Sequence of chain 1.D:
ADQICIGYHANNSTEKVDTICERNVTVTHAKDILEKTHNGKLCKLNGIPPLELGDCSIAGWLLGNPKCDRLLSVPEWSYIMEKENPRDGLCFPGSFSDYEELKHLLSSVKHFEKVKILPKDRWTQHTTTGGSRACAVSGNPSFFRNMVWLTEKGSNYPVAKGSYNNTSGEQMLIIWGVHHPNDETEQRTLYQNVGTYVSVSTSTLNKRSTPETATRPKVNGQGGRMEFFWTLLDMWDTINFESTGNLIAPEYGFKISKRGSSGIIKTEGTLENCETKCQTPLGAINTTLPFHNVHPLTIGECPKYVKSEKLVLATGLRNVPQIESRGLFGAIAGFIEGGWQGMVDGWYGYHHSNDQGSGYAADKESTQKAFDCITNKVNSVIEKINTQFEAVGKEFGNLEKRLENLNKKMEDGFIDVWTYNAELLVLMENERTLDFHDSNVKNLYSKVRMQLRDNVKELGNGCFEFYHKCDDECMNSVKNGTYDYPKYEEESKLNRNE

Binding-site contacts:
Ligand atom C1 contacts residue ASN61 of chain 1.D at 1.4 Å.
Ligand atom C3 contacts residue ASN61 of chain 1.D at 3.8 Å.
Ligand atom C7 contacts residue ASN61 of chain 1.D at 3.7 Å.
Ligand atom O6 contacts residue LYS53 of chain 1.D at 4.4 Å.
Ligand atom O7 contacts residue ASN61 of chain 1.D at 4.5 Å.
Ligand atom C6 contacts residue LYS53 of chain 1.D at 3.3 Å.
Ligand atom C8 contacts residue ASN61 of chain 1.D at 4.2 Å.
Ligand atom C5 contacts residue LYS53 of chain 1.D at 4.2 Å.
Ligand atom C8 contacts residue ARG60 of chain 1.D at 4.5 Å.
Ligand atom O5 contacts residue ASN61 of chain 1.D at 2.5 Å (h-bond).
Ligand atom C2 contacts residue ASN61 of chain 1.D at 2.5 Å.
Ligand atom N2 contacts residue ASN61 of chain 1.D at 2.8 Å (h-bond).
Ligand atom C4 contacts residue ASN61 of chain 1.D at 4.3 Å.
Ligand atom C5 contacts residue ASN61 of chain 1.D at 3.7 Å.
Ligand atom O5 contacts residue LYS53 of chain 1.D at 3.9 Å.

A protein and the small-molecule ligand that binds it are described below.
Small molecule (SMILES): CC(=O)N[C@@H]1[C@@H](O)[C@H](O)[C@@H](CO)O[C@H]1O